Binding-site contacts:
Ligand atom OE1 contacts residue GLY141 of chain 1.A at 3.6 Å.
Ligand atom N contacts residue ALA91 of chain 1.A at 4.2 Å.
Ligand atom OXT contacts residue TYR61 of chain 1.A at 3.3 Å.
Ligand atom CD contacts residue GLU191 of chain 1.A at 3.9 Å.
Ligand atom CA contacts residue ALA142 of chain 1.A at 4.1 Å (hydrophobic).
Ligand atom OXT contacts residue ARG96 of chain 1.A at 2.7 Å (salt-bridge).
Ligand atom N contacts residue GLU191 of chain 1.A at 2.7 Å (salt-bridge).
Ligand atom O contacts residue PRO89 of chain 1.A at 3.5 Å (h-bond).
Ligand atom C contacts residue PRO89 of chain 1.A at 4.1 Å (hydrophobic).
Ligand atom OE1 contacts residue ALA142 of chain 1.A at 3.2 Å (h-bond).
Ligand atom OE2 contacts residue GLU191 of chain 1.A at 3.8 Å.
Ligand atom N contacts residue PRO89 of chain 1.A at 2.7 Å (h-bond).
Ligand atom C contacts residue ALA142 of chain 1.A at 3.7 Å (hydrophobic).
Ligand atom O contacts residue LEU90 of chain 1.A at 3.5 Å.
Ligand atom OE1 contacts residue THR143 of chain 1.A at 3.0 Å (h-bond).
Ligand atom O contacts residue ALA142 of chain 1.A at 4.3 Å.
Ligand atom CG contacts residue VAL138 of chain 1.A at 4.4 Å (hydrophobic).
Ligand atom N contacts residue TYR61 of chain 1.A at 3.9 Å.
Ligand atom C contacts residue ALA91 of chain 1.A at 4.0 Å (hydrophobic).
Ligand atom OXT contacts residue ALA142 of chain 1.A at 2.7 Å (h-bond).
Ligand atom CG contacts residue ASN174 of chain 1.A at 4.3 Å.
Ligand atom OXT contacts residue GLY141 of chain 1.A at 3.3 Å.
Ligand atom C contacts residue GLU191 of chain 1.A at 4.3 Å.
Ligand atom CB contacts residue ALA142 of chain 1.A at 4.3 Å (hydrophobic).
Ligand atom CA contacts residue TYR61 of chain 1.A at 4.0 Å (hydrophobic).
Ligand atom CD contacts residue ALA142 of chain 1.A at 4.3 Å (hydrophobic).
Ligand atom CA contacts residue GLU191 of chain 1.A at 3.3 Å.
Ligand atom CB contacts residue TYR61 of chain 1.A at 3.5 Å (hydrophobic).
Ligand atom C contacts residue TYR61 of chain 1.A at 3.5 Å (hydrophobic).
Ligand atom CG contacts residue GLU191 of chain 1.A at 3.9 Å.
Ligand atom O contacts residue ARG96 of chain 1.A at 2.9 Å (salt-bridge).
Ligand atom CD contacts residue THR143 of chain 1.A at 3.3 Å.
Ligand atom OE1 contacts residue GLU191 of chain 1.A at 4.2 Å.
Ligand atom O contacts residue TYR61 of chain 1.A at 3.5 Å.
Ligand atom CA contacts residue PRO89 of chain 1.A at 4.0 Å (hydrophobic).
Ligand atom C contacts residue ARG96 of chain 1.A at 3.5 Å.
Ligand atom CB contacts residue GLU191 of chain 1.A at 4.2 Å.
Ligand atom O contacts residue ALA91 of chain 1.A at 2.9 Å (h-bond).
Ligand atom OE2 contacts residue THR143 of chain 1.A at 2.6 Å (h-bond).
Ligand atom N contacts residue TYR217 of chain 1.A at 3.9 Å.

A small-molecule ligand and the protein it binds are described below.
Small molecule (SMILES): N[C@@H](CCC(=O)O)C(=O)O

Sequence of chain 1.A:
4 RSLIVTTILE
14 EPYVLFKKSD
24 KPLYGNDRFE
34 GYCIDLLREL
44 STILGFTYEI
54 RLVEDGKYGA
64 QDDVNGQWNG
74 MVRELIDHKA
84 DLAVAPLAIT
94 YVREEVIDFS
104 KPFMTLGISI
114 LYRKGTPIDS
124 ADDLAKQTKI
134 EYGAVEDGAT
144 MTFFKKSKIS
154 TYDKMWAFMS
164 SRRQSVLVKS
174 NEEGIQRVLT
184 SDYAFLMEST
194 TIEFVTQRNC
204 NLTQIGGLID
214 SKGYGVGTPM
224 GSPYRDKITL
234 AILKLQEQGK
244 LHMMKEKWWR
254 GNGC